Binding-site contacts:
Ligand atom C2 contacts residue ASN12 of chain 4.M at 3.3 Å.
Ligand atom C7 contacts residue ASN12 of chain 4.M at 3.9 Å.
Ligand atom C5 contacts residue ASN12 of chain 4.M at 4.2 Å.
Ligand atom O5 contacts residue ASN12 of chain 4.M at 2.8 Å (h-bond).
Ligand atom N2 contacts residue ASN12 of chain 4.M at 3.8 Å.
Ligand atom O7 contacts residue ASN12 of chain 4.M at 3.6 Å.
Ligand atom C1 contacts residue ASN12 of chain 4.M at 2.2 Å.

Sequence of chain 4.M:
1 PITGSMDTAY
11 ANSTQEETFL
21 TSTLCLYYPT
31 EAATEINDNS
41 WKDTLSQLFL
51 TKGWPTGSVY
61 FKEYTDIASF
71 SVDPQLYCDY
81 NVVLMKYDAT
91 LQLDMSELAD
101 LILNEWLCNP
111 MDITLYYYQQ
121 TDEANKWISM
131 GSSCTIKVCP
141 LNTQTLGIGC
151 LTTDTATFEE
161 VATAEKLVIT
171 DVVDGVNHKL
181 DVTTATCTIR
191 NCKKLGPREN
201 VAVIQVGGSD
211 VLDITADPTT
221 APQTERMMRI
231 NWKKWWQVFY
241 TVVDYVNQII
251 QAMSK

This protein binds this small molecule.
Small molecule (SMILES): CC(=O)N[C@H]1[C@H](O[C@H]2[C@H](O)[C@@H](NC(C)=O)CO[C@@H]2CO)O[C@H](CO)[C@@H](O)[C@@H]1O